Sequence of chain 1.Z:
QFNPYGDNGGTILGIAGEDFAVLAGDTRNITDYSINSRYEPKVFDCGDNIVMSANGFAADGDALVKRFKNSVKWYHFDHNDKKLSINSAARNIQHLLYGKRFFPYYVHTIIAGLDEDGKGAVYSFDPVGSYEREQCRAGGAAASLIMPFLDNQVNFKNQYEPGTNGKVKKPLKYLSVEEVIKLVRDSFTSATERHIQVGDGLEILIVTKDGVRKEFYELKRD

Binding-site contacts:
Ligand atom C11 contacts residue TYR170 of chain 1.Y at 3.1 Å (hydrophobic).
Ligand atom O13 contacts residue THR1 of chain 1.Y at 2.6 Å (h-bond).
Ligand atom N28 contacts residue ASP126 of chain 1.Z at 3.2 Å (salt-bridge).
Ligand atom O49 contacts residue THR21 of chain 1.Y at 3.0 Å (h-bond).
Ligand atom C23 contacts residue GLY47 of chain 1.Y at 3.7 Å.
Ligand atom N22 contacts residue THR1 of chain 1.Y at 3.7 Å.
Ligand atom O21 contacts residue GLY47 of chain 1.Y at 2.9 Å (h-bond).
Ligand atom C26 contacts residue ALA49 of chain 1.Y at 3.8 Å (hydrophobic).
Ligand atom C10 contacts residue THR1 of chain 1.Y at 3.8 Å.
Ligand atom C24 contacts residue GLY47 of chain 1.Y at 3.6 Å.
Ligand atom C11 contacts residue THR1 of chain 1.Y at 1.5 Å.
Ligand atom O21 contacts residue ALA46 of chain 1.Y at 3.8 Å.
Ligand atom C10 contacts residue THR21 of chain 1.Y at 3.3 Å.
Ligand atom C42 contacts residue GLY47 of chain 1.Y at 3.7 Å.
Ligand atom C43 contacts residue SER96 of chain 1.Y at 3.7 Å.
Ligand atom C12 contacts residue THR1 of chain 1.Y at 2.5 Å.
Ligand atom C12 contacts residue MES1 of chain 1.UA at 3.3 Å.
Ligand atom C5 contacts residue MET45 of chain 1.Y at 3.6 Å (hydrophobic).
Ligand atom C9 contacts residue THR1 of chain 1.Y at 1.4 Å.
Ligand atom C42 contacts residue GLY48 of chain 1.Y at 3.5 Å.
Ligand atom C8 contacts residue GLY47 of chain 1.Y at 3.7 Å.
Ligand atom C11 contacts residue SER131 of chain 1.Y at 3.7 Å.
Ligand atom C50 contacts residue LYS33 of chain 1.Y at 3.8 Å.
Ligand atom C1 contacts residue GLN53 of chain 1.Y at 3.7 Å.
Ligand atom N25 contacts residue THR21 of chain 1.Y at 3.1 Å (h-bond).
Ligand atom O49 contacts residue ALA20 of chain 1.Y at 3.4 Å.
Ligand atom C3 contacts residue ALA49 of chain 1.Y at 3.6 Å (hydrophobic).
Ligand atom C43 contacts residue GLY48 of chain 1.Y at 3.7 Å.
Ligand atom O21 contacts residue MES1 of chain 1.UA at 2.4 Å (h-bond).
Ligand atom N22 contacts residue GLY47 of chain 1.Y at 2.9 Å (h-bond).
Ligand atom C6 contacts residue LYS32 of chain 1.Y at 3.4 Å.
Ligand atom O39 contacts residue ALA49 of chain 1.Y at 3.0 Å (h-bond).
Ligand atom O13 contacts residue SER131 of chain 1.Y at 3.6 Å.
Ligand atom O21 contacts residue THR1 of chain 1.Y at 2.3 Å (h-bond).
Ligand atom C2 contacts residue VAL31 of chain 1.Y at 3.2 Å (hydrophobic).
Ligand atom C8 contacts residue THR1 of chain 1.Y at 2.4 Å.
Ligand atom C9 contacts residue MES1 of chain 1.UA at 3.4 Å.
Ligand atom C7 contacts residue GLY47 of chain 1.Y at 3.5 Å.
Ligand atom C7 contacts residue THR1 of chain 1.Y at 2.8 Å.
Ligand atom O13 contacts residue MES1 of chain 1.UA at 2.2 Å (h-bond).

Sequence of chain 1.Y:
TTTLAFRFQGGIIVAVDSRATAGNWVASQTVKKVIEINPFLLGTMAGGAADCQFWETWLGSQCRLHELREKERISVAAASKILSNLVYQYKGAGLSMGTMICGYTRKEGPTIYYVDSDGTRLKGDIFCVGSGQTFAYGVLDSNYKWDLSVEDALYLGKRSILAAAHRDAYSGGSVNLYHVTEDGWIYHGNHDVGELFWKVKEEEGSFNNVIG

The protein below binds the small molecule below.
Small molecule (SMILES): COc1ccc(C[C@H](NC(=O)[C@H](C)NC(=O)CN2CCOCC2)C(=O)N[C@@H](CCC2CCCCC2)[C@@H](O)C(C)(C)O)cc1